Sequence of chain 1.N:
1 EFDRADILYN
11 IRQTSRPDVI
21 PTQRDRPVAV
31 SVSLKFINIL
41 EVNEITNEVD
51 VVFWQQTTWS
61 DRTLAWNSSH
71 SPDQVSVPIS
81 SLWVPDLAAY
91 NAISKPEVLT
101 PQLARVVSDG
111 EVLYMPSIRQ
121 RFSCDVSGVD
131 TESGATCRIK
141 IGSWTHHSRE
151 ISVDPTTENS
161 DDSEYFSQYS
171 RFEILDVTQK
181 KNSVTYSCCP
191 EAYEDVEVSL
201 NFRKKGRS

Binding-site contacts:
Ligand atom C3 contacts residue CYS189 of chain 1.N at 3.3 Å (hydrophobic).
Ligand atom C4 contacts residue ARG105 of chain 1.O at 4.3 Å.
Ligand atom C2 contacts residue CYS189 of chain 1.N at 4.2 Å (hydrophobic).
Ligand atom C9 contacts residue TRP144 of chain 1.N at 3.5 Å (hydrophobic).
Ligand atom C2 contacts residue CYS188 of chain 1.N at 4.2 Å (hydrophobic).
Ligand atom C10 contacts residue TYR90 of chain 1.N at 3.4 Å (hydrophobic).
Ligand atom C2 contacts residue MET115 of chain 1.O at 3.9 Å (hydrophobic).
Ligand atom N1 contacts residue THR145 of chain 1.N at 3.9 Å.
Ligand atom C10 contacts residue TYR186 of chain 1.N at 3.9 Å (hydrophobic).
Ligand atom C7 contacts residue CYS188 of chain 1.N at 4.1 Å (hydrophobic).
Ligand atom N2 contacts residue TYR90 of chain 1.N at 4.0 Å.
Ligand atom C10 contacts residue TYR193 of chain 1.N at 3.7 Å (hydrophobic).
Ligand atom C3 contacts residue TYR193 of chain 1.N at 3.7 Å (hydrophobic).
Ligand atom C4 contacts residue CYS189 of chain 1.N at 3.9 Å (hydrophobic).
Ligand atom C1 contacts residue TRP144 of chain 1.N at 3.4 Å (hydrophobic).
Ligand atom C4 contacts residue LEU113 of chain 1.O at 3.6 Å (hydrophobic).
Ligand atom C4 contacts residue TYR193 of chain 1.N at 4.1 Å (hydrophobic).
Ligand atom C10 contacts residue TRP144 of chain 1.N at 2.9 Å (hydrophobic).
Ligand atom C1 contacts residue MET115 of chain 1.O at 3.7 Å (hydrophobic).
Ligand atom N1 contacts residue MET115 of chain 1.O at 3.8 Å.
Ligand atom C5 contacts residue ARG105 of chain 1.O at 4.2 Å.
Ligand atom C9 contacts residue TYR90 of chain 1.N at 3.5 Å (hydrophobic).
Ligand atom N1 contacts residue TRP144 of chain 1.N at 3.7 Å.
Ligand atom C7 contacts residue MET115 of chain 1.O at 3.5 Å (hydrophobic).
Ligand atom C2 contacts residue TRP144 of chain 1.N at 3.3 Å (hydrophobic).
Ligand atom C5 contacts residue LEU113 of chain 1.O at 4.1 Å (hydrophobic).
Ligand atom C6 contacts residue CYS188 of chain 1.N at 3.9 Å (hydrophobic).
Ligand atom C3 contacts residue CYS188 of chain 1.N at 4.0 Å (hydrophobic).
Ligand atom C6 contacts residue MET115 of chain 1.O at 4.2 Å (hydrophobic).
Ligand atom N2 contacts residue TRP144 of chain 1.N at 2.6 Å (h-bond).
Ligand atom C7 contacts residue TRP144 of chain 1.N at 4.3 Å (hydrophobic).
Ligand atom C8 contacts residue TRP54 of chain 1.O at 3.5 Å (hydrophobic).
Ligand atom C3 contacts residue TRP144 of chain 1.N at 3.7 Å (hydrophobic).
Ligand atom C3 contacts residue LEU113 of chain 1.O at 4.1 Å (hydrophobic).
Ligand atom C5 contacts residue THR145 of chain 1.N at 4.0 Å.
Ligand atom C6 contacts residue TRP144 of chain 1.N at 3.6 Å (hydrophobic).
Ligand atom C8 contacts residue TRP144 of chain 1.N at 3.7 Å (hydrophobic).
Ligand atom C4 contacts residue TRP144 of chain 1.N at 4.2 Å (hydrophobic).
Ligand atom C3 contacts residue MET115 of chain 1.O at 4.3 Å (hydrophobic).
Ligand atom C4 contacts residue THR145 of chain 1.N at 4.3 Å.

A small-molecule ligand and the protein it binds are described below.
Small molecule (SMILES): CN1CCC[C@H]1c1cccnc1

Sequence of chain 1.O:
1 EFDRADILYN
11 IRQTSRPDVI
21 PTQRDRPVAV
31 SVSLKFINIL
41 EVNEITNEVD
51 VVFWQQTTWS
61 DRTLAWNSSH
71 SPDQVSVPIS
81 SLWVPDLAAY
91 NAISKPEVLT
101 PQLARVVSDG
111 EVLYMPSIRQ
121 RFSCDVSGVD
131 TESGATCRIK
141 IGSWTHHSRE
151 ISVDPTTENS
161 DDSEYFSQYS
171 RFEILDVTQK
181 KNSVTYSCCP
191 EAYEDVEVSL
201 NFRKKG